Sequence of chain 2.A:
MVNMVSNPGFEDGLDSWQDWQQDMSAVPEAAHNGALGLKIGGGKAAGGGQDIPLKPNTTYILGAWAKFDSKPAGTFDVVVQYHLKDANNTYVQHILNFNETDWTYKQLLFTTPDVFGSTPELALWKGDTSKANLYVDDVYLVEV

Binding-site contacts:
Ligand atom O2 contacts residue GLN81 of chain 2.A at 2.7 Å (h-bond).
Ligand atom O6 contacts residue VAL79 of chain 2.A at 3.7 Å.
Ligand atom C2 contacts residue GLN81 of chain 2.A at 3.5 Å.
Ligand atom O5 contacts residue ASP77 of chain 2.A at 3.6 Å.
Ligand atom O6 contacts residue GLU121 of chain 2.A at 2.6 Å (salt-bridge).
Ligand atom O2 contacts residue ASN97 of chain 2.A at 3.6 Å.
Ligand atom O6 contacts residue TRP125 of chain 2.A at 3.5 Å.
Ligand atom C5 contacts residue GLN93 of chain 2.A at 3.8 Å.
Ligand atom C2 contacts residue GLN21 of chain 2.A at 3.9 Å.
Ligand atom O6 contacts residue ASP77 of chain 2.A at 2.7 Å (salt-bridge).
Ligand atom C5 contacts residue TRP125 of chain 2.A at 3.7 Å (hydrophobic).
Ligand atom O6 contacts residue TRP20 of chain 2.A at 2.8 Å (h-bond).
Ligand atom O3 contacts residue GLN81 of chain 2.A at 3.2 Å (h-bond).
Ligand atom O3 contacts residue ASN97 of chain 2.A at 3.0 Å (h-bond).
Ligand atom O5 contacts residue TRP20 of chain 2.A at 3.7 Å.
Ligand atom C6 contacts residue TRP20 of chain 2.A at 3.4 Å (hydrophobic).
Ligand atom C6 contacts residue ASP77 of chain 2.A at 3.4 Å.
Ligand atom O2 contacts residue TRP20 of chain 2.A at 3.5 Å.
Ligand atom O3 contacts residue TRP20 of chain 2.A at 3.8 Å.
Ligand atom C2 contacts residue ASN97 of chain 2.A at 3.7 Å.
Ligand atom C3 contacts residue ASN97 of chain 2.A at 3.8 Å.
Ligand atom C6 contacts residue GLU121 of chain 2.A at 3.5 Å.
Ligand atom O2 contacts residue TRP125 of chain 2.A at 3.1 Å.
Ligand atom O4 contacts residue GLN93 of chain 2.A at 3.0 Å (h-bond).
Ligand atom O3 contacts residue ILE95 of chain 2.A at 3.6 Å.
Ligand atom C2 contacts residue GLN93 of chain 2.A at 3.8 Å.
Ligand atom C4 contacts residue GLN93 of chain 2.A at 3.9 Å.
Ligand atom O3 contacts residue GLN21 of chain 2.A at 3.2 Å (h-bond).
Ligand atom O3 contacts residue ALA123 of chain 2.A at 3.7 Å.
Ligand atom O3 contacts residue ASP77 of chain 2.A at 3.5 Å (salt-bridge).
Ligand atom C5 contacts residue TRP20 of chain 2.A at 3.9 Å (hydrophobic).
Ligand atom C6 contacts residue ILE95 of chain 2.A at 3.9 Å (hydrophobic).
Ligand atom C5 contacts residue ILE95 of chain 2.A at 3.9 Å (hydrophobic).
Ligand atom O2 contacts residue GLN21 of chain 2.A at 3.1 Å (h-bond).
Ligand atom C6 contacts residue VAL79 of chain 2.A at 3.5 Å (hydrophobic).
Ligand atom O6 contacts residue GLN21 of chain 2.A at 3.8 Å.
Ligand atom C1 contacts residue TRP20 of chain 2.A at 3.8 Å (hydrophobic).
Ligand atom O2 contacts residue GLN93 of chain 2.A at 3.1 Å (h-bond).
Ligand atom O4 contacts residue TRP125 of chain 2.A at 3.7 Å.
Ligand atom O6 contacts residue GLN81 of chain 2.A at 3.4 Å (h-bond).

The protein below binds the small molecule below.
Small molecule (SMILES): OC[C@H]1O[C@@H](O[C@H]2[C@H](O)[C@H](O)[C@H](O[C@H]3[C@H](O)[C@H](O)[C@H](O[C@H]4[C@H](O)[C@H](O)[C@H](O[C@H]5[C@H](O)[C@H](O)[C@@H](O)O[C@@H]5CO)O[C@@H]4CO)O[C@@H]3CO)O[C@@H]2CO)[C@@H](O)[C@@H](O)[C@@H]1O